Sequence of chain 1.A:
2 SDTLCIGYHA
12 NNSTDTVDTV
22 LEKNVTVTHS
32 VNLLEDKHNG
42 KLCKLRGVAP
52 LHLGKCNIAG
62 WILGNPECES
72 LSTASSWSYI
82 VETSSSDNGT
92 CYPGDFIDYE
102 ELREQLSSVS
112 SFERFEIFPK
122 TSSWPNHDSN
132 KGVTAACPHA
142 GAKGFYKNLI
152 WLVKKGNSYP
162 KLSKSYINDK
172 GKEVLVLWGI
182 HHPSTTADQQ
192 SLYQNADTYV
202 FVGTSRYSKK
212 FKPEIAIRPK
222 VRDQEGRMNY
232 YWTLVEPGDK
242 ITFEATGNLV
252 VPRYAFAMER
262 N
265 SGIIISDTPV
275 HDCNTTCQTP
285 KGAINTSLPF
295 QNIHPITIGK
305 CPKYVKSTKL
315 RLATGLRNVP

Binding-site contacts:
Ligand atom C8 contacts residue CYS138 of chain 1.A at 4.2 Å (hydrophobic).
Ligand atom C8 contacts residue ALA137 of chain 1.A at 4.2 Å (hydrophobic).
Ligand atom C1 contacts residue GLU68 of chain 1.A at 4.0 Å.
Ligand atom O5 contacts residue GLU68 of chain 1.A at 4.0 Å.
Ligand atom C8 contacts residue GLU68 of chain 1.A at 3.8 Å.
Ligand atom C2 contacts residue ARG223 of chain 1.A at 3.6 Å.
Ligand atom O7 contacts residue CYS92 of chain 1.A at 3.4 Å.
Ligand atom C8 contacts residue CYS92 of chain 1.A at 3.8 Å (hydrophobic).
Ligand atom C3 contacts residue ASN89 of chain 1.A at 3.9 Å.
Ligand atom O7 contacts residue ARG223 of chain 1.A at 3.7 Å.
Ligand atom C7 contacts residue ARG223 of chain 1.A at 3.3 Å.
Ligand atom O7 contacts residue ASN66 of chain 1.A at 3.0 Å (h-bond).
Ligand atom C6 contacts residue ASN89 of chain 1.A at 3.8 Å.
Ligand atom O3 contacts residue ARG223 of chain 1.A at 2.7 Å (salt-bridge).
Ligand atom C8 contacts residue PRO139 of chain 1.A at 3.7 Å (hydrophobic).
Ligand atom C5 contacts residue ASN89 of chain 1.A at 3.5 Å.
Ligand atom C3 contacts residue ARG223 of chain 1.A at 3.7 Å.
Ligand atom C2 contacts residue ASN89 of chain 1.A at 2.7 Å.
Ligand atom C7 contacts residue CYS92 of chain 1.A at 3.9 Å (hydrophobic).
Ligand atom N2 contacts residue GLU68 of chain 1.A at 3.7 Å.
Ligand atom O7 contacts residue ASN89 of chain 1.A at 3.1 Å (h-bond).
Ligand atom C7 contacts residue GLU68 of chain 1.A at 3.9 Å.
Ligand atom N2 contacts residue ARG223 of chain 1.A at 3.2 Å (salt-bridge).
Ligand atom N2 contacts residue ASN89 of chain 1.A at 3.3 Å (h-bond).
Ligand atom C8 contacts residue ASN66 of chain 1.A at 3.4 Å.
Ligand atom C4 contacts residue ASN89 of chain 1.A at 4.2 Å.
Ligand atom C5 contacts residue ARG223 of chain 1.A at 4.5 Å.
Ligand atom C1 contacts residue ASN89 of chain 1.A at 1.4 Å.
Ligand atom O6 contacts residue ASP88 of chain 1.A at 3.4 Å (salt-bridge).
Ligand atom C4 contacts residue ARG223 of chain 1.A at 4.2 Å.
Ligand atom C6 contacts residue ASP88 of chain 1.A at 3.6 Å.
Ligand atom C8 contacts residue ARG223 of chain 1.A at 3.7 Å.
Ligand atom O5 contacts residue ARG223 of chain 1.A at 3.8 Å.
Ligand atom O6 contacts residue ARG223 of chain 1.A at 4.1 Å.
Ligand atom C7 contacts residue ASN66 of chain 1.A at 3.5 Å.
Ligand atom C2 contacts residue GLU68 of chain 1.A at 4.5 Å.
Ligand atom C6 contacts residue ARG223 of chain 1.A at 3.8 Å.
Ligand atom C7 contacts residue ASN89 of chain 1.A at 3.5 Å.
Ligand atom O5 contacts residue ASN89 of chain 1.A at 2.4 Å (h-bond).

The protein below binds the small molecule below.
Small molecule (SMILES): CC(=O)N[C@H]1[C@H](O[C@H]2[C@H](O)[C@@H](NC(C)=O)CO[C@@H]2CO)O[C@H](CO)[C@@H](O)[C@@H]1O